Binding-site contacts:
Ligand atom C6 contacts residue LYS124 of chain 1.C at 3.6 Å.
Ligand atom N2 contacts residue ASP126 of chain 1.C at 3.0 Å (salt-bridge).
Ligand atom O6 contacts residue ASN123 of chain 1.C at 3.2 Å (h-bond).
Ligand atom O2G contacts residue THR43 of chain 1.C at 2.7 Å (h-bond).
Ligand atom C2' contacts residue THR26 of chain 1.C at 3.3 Å.
Ligand atom O1G contacts residue TYR40 of chain 1.C at 2.8 Å (h-bond).
Ligand atom C2' contacts residue GLU37 of chain 1.C at 3.4 Å.
Ligand atom O2' contacts residue LYS38 of chain 1.C at 3.1 Å (salt-bridge).
Ligand atom O6 contacts residue LYS153 of chain 1.C at 3.3 Å (salt-bridge).
Ligand atom O1G contacts residue ALA42 of chain 1.C at 3.5 Å.
Ligand atom O2A contacts residue TYR40 of chain 1.C at 3.4 Å.
Ligand atom O1A contacts residue GLY23 of chain 1.C at 3.2 Å.
Ligand atom O6 contacts residue SER151 of chain 1.C at 3.5 Å.
Ligand atom O1A contacts residue THR26 of chain 1.C at 2.8 Å (h-bond).
Ligand atom C3' contacts residue LYS39 of chain 1.C at 3.5 Å.
Ligand atom O2' contacts residue GLU37 of chain 1.C at 2.6 Å (salt-bridge).
Ligand atom N1 contacts residue ASP126 of chain 1.C at 2.9 Å (salt-bridge).
Ligand atom O1B contacts residue LYS24 of chain 1.C at 2.9 Å (salt-bridge).
Ligand atom O1B contacts residue GLY23 of chain 1.C at 2.9 Å (h-bond).
Ligand atom O6 contacts residue ALA152 of chain 1.C at 2.8 Å (h-bond).
Ligand atom O2B contacts residue THR25 of chain 1.C at 3.0 Å (h-bond).
Ligand atom O2G contacts residue MG1 of chain 1.P at 2.1 Å.
Ligand atom PG contacts residue MG1 of chain 1.P at 3.2 Å.
Ligand atom N7 contacts residue ASN123 of chain 1.C at 3.1 Å (h-bond).
Ligand atom O4' contacts residue LYS124 of chain 1.C at 2.8 Å (salt-bridge).
Ligand atom O2B contacts residue MG1 of chain 1.P at 2.1 Å.
Ligand atom O3' contacts residue LYS38 of chain 1.C at 2.8 Å (salt-bridge).
Ligand atom O1A contacts residue THR25 of chain 1.C at 3.4 Å (h-bond).
Ligand atom N3B contacts residue MG1 of chain 1.P at 3.5 Å.
Ligand atom O3A contacts residue GLY23 of chain 1.C at 3.5 Å (h-bond).
Ligand atom O3G contacts residue GLY69 of chain 1.C at 2.7 Å (h-bond).
Ligand atom C8 contacts residue THR26 of chain 1.C at 3.5 Å.
Ligand atom PB contacts residue MG1 of chain 1.P at 3.3 Å.
Ligand atom N3B contacts residue GLY21 of chain 1.C at 3.1 Å (h-bond).
Ligand atom N3B contacts residue TYR40 of chain 1.C at 3.2 Å.
Ligand atom O1B contacts residue THR22 of chain 1.C at 3.3 Å (h-bond).
Ligand atom O6 contacts residue ASP126 of chain 1.C at 3.5 Å (salt-bridge).
Ligand atom O3G contacts residue LYS24 of chain 1.C at 2.6 Å (salt-bridge).
Ligand atom O5' contacts residue TYR40 of chain 1.C at 3.6 Å.
Ligand atom N7 contacts residue ALA152 of chain 1.C at 3.5 Å.

Sequence of chain 1.C:
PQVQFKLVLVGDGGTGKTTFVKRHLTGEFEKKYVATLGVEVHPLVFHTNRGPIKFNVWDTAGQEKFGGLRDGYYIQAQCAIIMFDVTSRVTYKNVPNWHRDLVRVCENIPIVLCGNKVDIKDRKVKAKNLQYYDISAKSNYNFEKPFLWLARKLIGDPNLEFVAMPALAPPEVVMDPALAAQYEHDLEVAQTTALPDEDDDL

This small molecule binds to this protein.
Small molecule (SMILES): Nc1nc2c(ncn2[C@@H]2O[C@H](CO[P](=O)(O)O[P](=O)(O)NP(=O)(O)O)[C@@H](O)[C@H]2O)c(=O)[nH]1